Binding-site contacts:
Ligand atom N3 contacts residue PHE1372 of chain 1.C at 3.7 Å.
Ligand atom O4D contacts residue ARG1428 of chain 1.C at 3.1 Å (salt-bridge).
Ligand atom O4D contacts residue PHE1476 of chain 1.C at 3.2 Å.
Ligand atom PB contacts residue CA1 of chain 1.AA at 3.3 Å.
Ligand atom N7 contacts residue TRP1264 of chain 1.C at 3.6 Å.
Ligand atom O5D contacts residue GLY1370 of chain 1.C at 3.1 Å (h-bond).
Ligand atom N1 contacts residue GLY1321 of chain 1.C at 3.2 Å (h-bond).
Ligand atom O2B contacts residue CA1 of chain 1.AA at 2.3 Å.
Ligand atom O1B contacts residue PHE1372 of chain 1.C at 3.5 Å.
Ligand atom O5D contacts residue CA1 of chain 1.AA at 3.4 Å.
Ligand atom O5D contacts residue ARG1360 of chain 1.C at 3.7 Å.
Ligand atom O2A contacts residue CA1 of chain 1.BA at 3.7 Å.
Ligand atom O3A contacts residue GLY1370 of chain 1.C at 3.6 Å.
Ligand atom O3D contacts residue HIS1479 of chain 1.C at 3.3 Å (h-bond).
Ligand atom O3A contacts residue GLY1371 of chain 1.C at 3.3 Å.
Ligand atom O1A contacts residue CA1 of chain 1.AA at 2.7 Å.
Ligand atom O3A contacts residue CA1 of chain 1.AA at 3.6 Å.
Ligand atom O2' contacts residue TRP1264 of chain 1.C at 3.2 Å.
Ligand atom O2B contacts residue ARG1360 of chain 1.C at 3.3 Å (salt-bridge).
Ligand atom O1A contacts residue CA1 of chain 1.BA at 2.1 Å.
Ligand atom N9 contacts residue TRP1264 of chain 1.C at 3.7 Å.
Ligand atom C5 contacts residue TRP1264 of chain 1.C at 3.4 Å (hydrophobic).
Ligand atom O1A contacts residue GLU1390 of chain 1.C at 2.9 Å (salt-bridge).
Ligand atom C8 contacts residue TRP1264 of chain 1.C at 3.5 Å (hydrophobic).
Ligand atom O1D contacts residue VAL1435 of chain 1.C at 3.2 Å.
Ligand atom C4 contacts residue TRP1264 of chain 1.C at 3.6 Å (hydrophobic).
Ligand atom C1D contacts residue PHE1476 of chain 1.C at 3.5 Å (hydrophobic).
Ligand atom N3 contacts residue TRP1264 of chain 1.C at 3.8 Å.
Ligand atom C4 contacts residue PHE1372 of chain 1.C at 3.8 Å (hydrophobic).
Ligand atom C2 contacts residue LEU1319 of chain 1.C at 3.6 Å (hydrophobic).
Ligand atom O2B contacts residue ASP1460 of chain 1.C at 3.5 Å (salt-bridge).
Ligand atom C2' contacts residue TRP1264 of chain 1.C at 3.6 Å (hydrophobic).
Ligand atom O1B contacts residue ARG1428 of chain 1.C at 2.9 Å (salt-bridge).
Ligand atom N6 contacts residue ASN1326 of chain 1.C at 2.9 Å (h-bond).
Ligand atom PA contacts residue CA1 of chain 1.AA at 3.8 Å.
Ligand atom C2 contacts residue PHE1372 of chain 1.C at 3.6 Å (hydrophobic).
Ligand atom O1D contacts residue CYS1424 of chain 1.C at 3.2 Å (h-bond).
Ligand atom O1A contacts residue ASP1460 of chain 1.C at 3.5 Å (salt-bridge).
Ligand atom PA contacts residue CA1 of chain 1.BA at 3.4 Å.
Ligand atom O2D contacts residue HIS1479 of chain 1.C at 3.0 Å (h-bond).

The protein below binds the small molecule below.
Small molecule (SMILES): Nc1ncnc2c1ncn2[C@@H]1O[C@H](CO[P](=O)(O)O[P](=O)(O)OC[C@H]2O[C@@H](O)[C@H](O)[C@@H]2O)[C@@H](O)[C@H]1O

Sequence of chain 1.C:
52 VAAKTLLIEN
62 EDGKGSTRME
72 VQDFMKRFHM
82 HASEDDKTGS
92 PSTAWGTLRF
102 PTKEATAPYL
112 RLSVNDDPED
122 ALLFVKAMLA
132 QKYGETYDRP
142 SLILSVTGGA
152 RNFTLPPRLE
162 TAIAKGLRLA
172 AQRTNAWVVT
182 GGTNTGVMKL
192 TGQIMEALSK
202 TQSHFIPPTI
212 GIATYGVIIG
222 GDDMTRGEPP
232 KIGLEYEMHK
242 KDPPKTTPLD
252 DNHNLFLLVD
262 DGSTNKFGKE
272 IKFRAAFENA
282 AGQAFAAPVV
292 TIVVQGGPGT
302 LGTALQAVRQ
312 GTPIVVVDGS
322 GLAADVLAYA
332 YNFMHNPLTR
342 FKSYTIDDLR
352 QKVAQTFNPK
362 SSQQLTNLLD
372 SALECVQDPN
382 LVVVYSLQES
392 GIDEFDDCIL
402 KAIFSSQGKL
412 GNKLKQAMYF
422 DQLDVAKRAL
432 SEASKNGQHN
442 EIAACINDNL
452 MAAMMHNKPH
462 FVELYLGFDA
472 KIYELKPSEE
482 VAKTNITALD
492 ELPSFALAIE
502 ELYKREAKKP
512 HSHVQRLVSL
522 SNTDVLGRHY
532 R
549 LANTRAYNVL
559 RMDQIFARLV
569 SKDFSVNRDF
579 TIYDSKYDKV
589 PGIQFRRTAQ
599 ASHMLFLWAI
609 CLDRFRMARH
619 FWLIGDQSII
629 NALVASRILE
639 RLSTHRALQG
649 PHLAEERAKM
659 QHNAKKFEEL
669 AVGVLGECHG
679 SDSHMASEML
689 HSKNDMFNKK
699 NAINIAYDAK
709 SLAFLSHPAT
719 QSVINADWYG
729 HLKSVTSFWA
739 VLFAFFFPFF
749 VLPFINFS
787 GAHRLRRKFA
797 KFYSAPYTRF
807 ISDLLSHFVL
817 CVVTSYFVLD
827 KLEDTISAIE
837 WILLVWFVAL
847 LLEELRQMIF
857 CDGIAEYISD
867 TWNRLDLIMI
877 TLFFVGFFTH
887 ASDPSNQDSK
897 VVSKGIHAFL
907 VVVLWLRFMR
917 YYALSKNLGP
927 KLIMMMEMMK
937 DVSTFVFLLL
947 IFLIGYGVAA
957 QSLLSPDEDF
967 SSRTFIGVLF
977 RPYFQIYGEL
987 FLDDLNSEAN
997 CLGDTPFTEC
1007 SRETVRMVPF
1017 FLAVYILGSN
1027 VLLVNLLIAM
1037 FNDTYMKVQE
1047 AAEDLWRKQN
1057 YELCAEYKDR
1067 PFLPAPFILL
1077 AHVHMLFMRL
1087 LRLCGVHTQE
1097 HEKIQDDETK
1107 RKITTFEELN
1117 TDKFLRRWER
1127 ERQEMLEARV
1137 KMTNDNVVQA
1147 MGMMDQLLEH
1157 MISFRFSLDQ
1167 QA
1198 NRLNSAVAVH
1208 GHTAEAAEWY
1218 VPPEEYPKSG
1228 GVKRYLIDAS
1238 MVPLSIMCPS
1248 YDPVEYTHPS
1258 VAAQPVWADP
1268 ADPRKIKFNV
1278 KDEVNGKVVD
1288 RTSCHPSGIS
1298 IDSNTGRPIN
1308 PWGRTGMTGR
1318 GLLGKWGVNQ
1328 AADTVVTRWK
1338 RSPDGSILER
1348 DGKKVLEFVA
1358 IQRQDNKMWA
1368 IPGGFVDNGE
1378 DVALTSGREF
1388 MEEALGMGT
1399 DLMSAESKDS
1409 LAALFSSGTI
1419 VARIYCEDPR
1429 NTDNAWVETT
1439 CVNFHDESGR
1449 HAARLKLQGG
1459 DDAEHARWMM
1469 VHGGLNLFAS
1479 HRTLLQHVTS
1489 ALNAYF